Sequence of chain 1.B:
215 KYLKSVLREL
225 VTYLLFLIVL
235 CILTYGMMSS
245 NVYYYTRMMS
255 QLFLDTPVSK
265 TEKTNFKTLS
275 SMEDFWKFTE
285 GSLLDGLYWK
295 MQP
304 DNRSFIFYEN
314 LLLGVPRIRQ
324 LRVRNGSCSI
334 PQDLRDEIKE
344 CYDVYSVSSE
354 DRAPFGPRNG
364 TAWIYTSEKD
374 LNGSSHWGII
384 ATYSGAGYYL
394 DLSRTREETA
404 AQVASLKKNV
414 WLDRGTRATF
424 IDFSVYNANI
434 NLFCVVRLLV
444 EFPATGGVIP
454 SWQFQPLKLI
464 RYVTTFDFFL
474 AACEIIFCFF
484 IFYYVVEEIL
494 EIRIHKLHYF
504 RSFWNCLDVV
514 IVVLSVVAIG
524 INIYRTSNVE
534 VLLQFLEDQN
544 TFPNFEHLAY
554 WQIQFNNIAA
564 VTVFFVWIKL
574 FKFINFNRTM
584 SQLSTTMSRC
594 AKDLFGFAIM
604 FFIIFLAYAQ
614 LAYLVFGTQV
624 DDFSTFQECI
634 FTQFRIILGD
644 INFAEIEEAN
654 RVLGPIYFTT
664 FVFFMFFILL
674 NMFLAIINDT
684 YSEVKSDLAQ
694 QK

A small-molecule ligand and the protein it binds are described below.
Small molecule (SMILES): CC(=O)N[C@H]1[C@H](O[C@H]2[C@H](O)[C@@H](NC(C)=O)CO[C@@H]2CO)O[C@H](CO)[C@@H](O)[C@@H]1O

Binding-site contacts:
Ligand atom C5 contacts residue LEU539 of chain 1.B at 4.4 Å (hydrophobic).
Ligand atom O5 contacts residue ASN375 of chain 1.B at 2.4 Å (h-bond).
Ligand atom C2 contacts residue ASN375 of chain 1.B at 2.5 Å.
Ligand atom N2 contacts residue ASN375 of chain 1.B at 2.9 Å (h-bond).
Ligand atom C6 contacts residue ASN375 of chain 1.B at 4.5 Å.
Ligand atom C8 contacts residue VAL532 of chain 1.B at 4.4 Å (hydrophobic).
Ligand atom O6 contacts residue ASP373 of chain 1.B at 3.9 Å.
Ligand atom C8 contacts residue LEU535 of chain 1.B at 4.2 Å (hydrophobic).
Ligand atom C1 contacts residue ASN375 of chain 1.B at 1.5 Å.
Ligand atom C6 contacts residue ASP373 of chain 1.B at 4.2 Å.
Ligand atom C6 contacts residue LEU539 of chain 1.B at 3.6 Å (hydrophobic).
Ligand atom O6 contacts residue LEU539 of chain 1.B at 2.6 Å.
Ligand atom C5 contacts residue ASN375 of chain 1.B at 3.7 Å.
Ligand atom O6 contacts residue THR544 of chain 1.B at 4.3 Å.
Ligand atom C8 contacts residue ASN375 of chain 1.B at 4.2 Å.
Ligand atom C7 contacts residue ASN375 of chain 1.B at 3.0 Å.
Ligand atom O7 contacts residue ASN375 of chain 1.B at 2.8 Å (h-bond).
Ligand atom C3 contacts residue ASN375 of chain 1.B at 3.8 Å.
Ligand atom C4 contacts residue ASN375 of chain 1.B at 4.3 Å.